A protein and the small-molecule ligand that binds it are described below.
Small molecule (SMILES): C[C@H](NC(=O)[C@H](Cc1ccc(O)cc1)NC(=O)[C@@H]1CCCN1)C(=O)NCC(=O)N[C@@H](COP(=O)(O)O)C(=O)N[C@H](C(=O)N[C@H](C=O)CC(=O)O)[C@@H](C)OP(=O)(O)O

Sequence of chain 1.A:
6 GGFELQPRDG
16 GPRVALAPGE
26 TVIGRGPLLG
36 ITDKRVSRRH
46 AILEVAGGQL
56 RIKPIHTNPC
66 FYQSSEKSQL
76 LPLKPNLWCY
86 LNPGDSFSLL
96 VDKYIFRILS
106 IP

Binding-site contacts:
Ligand atom OH contacts residue GLY35 of chain 1.A at 3.7 Å.
Ligand atom O contacts residue ARG43 of chain 1.A at 3.1 Å.
Ligand atom CZ contacts residue GLY31 of chain 1.A at 3.7 Å.
Ligand atom CA contacts residue ARG43 of chain 1.A at 3.7 Å.
Ligand atom P contacts residue SER42 of chain 1.A at 3.6 Å.
Ligand atom CG2 contacts residue LYS39 of chain 1.A at 3.3 Å.
Ligand atom O1P contacts residue ARG43 of chain 1.A at 2.9 Å (salt-bridge).
Ligand atom CA contacts residue LYS39 of chain 1.A at 3.5 Å.
Ligand atom CE1 contacts residue ILE36 of chain 1.A at 3.5 Å (hydrophobic).
Ligand atom CE1 contacts residue THR37 of chain 1.A at 3.8 Å.
Ligand atom P contacts residue ARG43 of chain 1.A at 3.7 Å.
Ligand atom O contacts residue ARG30 of chain 1.A at 3.7 Å.
Ligand atom N contacts residue LYS39 of chain 1.A at 3.0 Å (salt-bridge).
Ligand atom CG contacts residue GLY31 of chain 1.A at 3.6 Å.
Ligand atom OG1 contacts residue SER42 of chain 1.A at 3.5 Å.
Ligand atom OD1 contacts residue LYS39 of chain 1.A at 3.4 Å.
Ligand atom O contacts residue ARG43 of chain 1.A at 3.3 Å.
Ligand atom CD1 contacts residue ILE36 of chain 1.A at 3.3 Å (hydrophobic).
Ligand atom O2P contacts residue ARG43 of chain 1.A at 2.7 Å (salt-bridge).
Ligand atom C contacts residue ARG30 of chain 1.A at 3.6 Å.
Ligand atom CE1 contacts residue GLY31 of chain 1.A at 3.3 Å.
Ligand atom O2P contacts residue SER42 of chain 1.A at 3.4 Å (h-bond).
Ligand atom O2P contacts residue ARG30 of chain 1.A at 3.6 Å (salt-bridge).
Ligand atom CE2 contacts residue PRO32 of chain 1.A at 3.7 Å (hydrophobic).
Ligand atom CZ contacts residue PRO32 of chain 1.A at 3.7 Å (hydrophobic).
Ligand atom CA contacts residue ARG30 of chain 1.A at 3.5 Å.
Ligand atom OG1 contacts residue ARG30 of chain 1.A at 2.9 Å (salt-bridge).
Ligand atom O3P contacts residue HIS61 of chain 1.A at 3.1 Å.
Ligand atom O3P contacts residue SER42 of chain 1.A at 2.9 Å (h-bond).
Ligand atom O contacts residue ARG30 of chain 1.A at 3.5 Å (salt-bridge).
Ligand atom C contacts residue ARG30 of chain 1.A at 3.5 Å.
Ligand atom CD1 contacts residue GLY31 of chain 1.A at 3.5 Å.
Ligand atom C contacts residue LYS39 of chain 1.A at 3.7 Å.
Ligand atom O contacts residue ARG30 of chain 1.A at 3.0 Å (salt-bridge).
Ligand atom N contacts residue ARG30 of chain 1.A at 3.5 Å (salt-bridge).
Ligand atom P contacts residue ARG30 of chain 1.A at 3.7 Å.
Ligand atom O contacts residue ARG30 of chain 1.A at 3.0 Å (salt-bridge).
Ligand atom O contacts residue LYS39 of chain 1.A at 3.6 Å.
Ligand atom O contacts residue LYS39 of chain 1.A at 3.5 Å (salt-bridge).
Ligand atom CB contacts residue ARG30 of chain 1.A at 3.8 Å.